Sequence of chain 1.C:
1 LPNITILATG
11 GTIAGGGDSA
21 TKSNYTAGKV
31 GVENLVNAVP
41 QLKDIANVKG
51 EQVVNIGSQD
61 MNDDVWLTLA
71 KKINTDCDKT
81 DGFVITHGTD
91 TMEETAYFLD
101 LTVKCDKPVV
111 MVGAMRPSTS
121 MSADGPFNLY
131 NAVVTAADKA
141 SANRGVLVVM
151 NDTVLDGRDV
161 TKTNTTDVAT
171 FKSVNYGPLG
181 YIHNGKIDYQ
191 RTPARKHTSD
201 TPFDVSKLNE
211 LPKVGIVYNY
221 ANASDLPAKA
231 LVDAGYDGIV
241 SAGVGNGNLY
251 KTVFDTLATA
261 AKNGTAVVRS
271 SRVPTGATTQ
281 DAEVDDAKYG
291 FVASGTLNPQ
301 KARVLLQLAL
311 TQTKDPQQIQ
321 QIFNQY

This protein binds this small molecule.
Small molecule (SMILES): N[C@@H](CC(=O)O)C(=O)O

Sequence of chain 1.A:
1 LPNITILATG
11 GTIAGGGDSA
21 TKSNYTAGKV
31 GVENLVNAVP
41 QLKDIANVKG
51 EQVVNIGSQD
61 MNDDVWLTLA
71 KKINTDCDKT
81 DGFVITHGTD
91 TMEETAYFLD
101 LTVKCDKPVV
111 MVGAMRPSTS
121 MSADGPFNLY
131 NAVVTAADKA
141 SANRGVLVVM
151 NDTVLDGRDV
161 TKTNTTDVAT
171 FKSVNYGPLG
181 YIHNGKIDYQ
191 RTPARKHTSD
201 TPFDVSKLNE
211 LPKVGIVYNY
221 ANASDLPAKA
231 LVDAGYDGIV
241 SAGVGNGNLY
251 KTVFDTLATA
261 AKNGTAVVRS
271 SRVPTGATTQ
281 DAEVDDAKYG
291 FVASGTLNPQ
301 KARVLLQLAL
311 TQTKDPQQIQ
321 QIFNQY

Binding-site contacts:
Ligand atom OD2 contacts residue THR12 of chain 1.C at 2.9 Å (h-bond).
Ligand atom O contacts residue GLY88 of chain 1.C at 3.3 Å.
Ligand atom O contacts residue GLN59 of chain 1.C at 3.6 Å.
Ligand atom N contacts residue GLU283 of chain 1.A at 2.7 Å (salt-bridge).
Ligand atom CA contacts residue ALA27 of chain 1.C at 3.7 Å (hydrophobic).
Ligand atom CA contacts residue GLU283 of chain 1.A at 3.7 Å.
Ligand atom N contacts residue GLN59 of chain 1.C at 3.5 Å (h-bond).
Ligand atom N contacts residue ASN248 of chain 1.A at 3.6 Å (h-bond).
Ligand atom OXT contacts residue THR89 of chain 1.C at 3.3 Å (h-bond).
Ligand atom CB contacts residue THR12 of chain 1.C at 3.5 Å.
Ligand atom OD2 contacts residue TYR25 of chain 1.C at 3.9 Å.
Ligand atom O contacts residue GLY11 of chain 1.C at 3.4 Å.
Ligand atom CA contacts residue THR12 of chain 1.C at 3.7 Å.
Ligand atom C contacts residue ALA27 of chain 1.C at 4.0 Å (hydrophobic).
Ligand atom OXT contacts residue GLN59 of chain 1.C at 3.8 Å.
Ligand atom N contacts residue ASP90 of chain 1.C at 3.3 Å (salt-bridge).
Ligand atom O contacts residue ALA27 of chain 1.C at 3.4 Å.
Ligand atom OD1 contacts residue THR89 of chain 1.C at 2.9 Å (h-bond).
Ligand atom N contacts residue ALA27 of chain 1.C at 4.0 Å.
Ligand atom OD2 contacts residue THR89 of chain 1.C at 2.8 Å (h-bond).
Ligand atom OD2 contacts residue MET115 of chain 1.C at 4.0 Å.
Ligand atom CB contacts residue THR89 of chain 1.C at 3.3 Å.
Ligand atom C contacts residue SER58 of chain 1.C at 3.3 Å.
Ligand atom O contacts residue GLY57 of chain 1.C at 3.3 Å.
Ligand atom OD1 contacts residue THR12 of chain 1.C at 2.8 Å (h-bond).
Ligand atom CG contacts residue THR89 of chain 1.C at 3.0 Å.
Ligand atom OXT contacts residue SER58 of chain 1.C at 2.2 Å (h-bond).
Ligand atom C contacts residue GLN59 of chain 1.C at 3.7 Å.
Ligand atom OD1 contacts residue ALA114 of chain 1.C at 3.6 Å (h-bond).
Ligand atom OD2 contacts residue ALA114 of chain 1.C at 2.8 Å (h-bond).
Ligand atom C contacts residue GLY88 of chain 1.C at 3.4 Å.
Ligand atom C contacts residue THR89 of chain 1.C at 3.9 Å.
Ligand atom OXT contacts residue ASP90 of chain 1.C at 3.3 Å (salt-bridge).
Ligand atom OD1 contacts residue GLY11 of chain 1.C at 3.7 Å.
Ligand atom CG contacts residue THR12 of chain 1.C at 2.9 Å.
Ligand atom OXT contacts residue GLY88 of chain 1.C at 3.1 Å.
Ligand atom CB contacts residue ASP90 of chain 1.C at 3.7 Å.
Ligand atom O contacts residue SER58 of chain 1.C at 2.9 Å (h-bond).
Ligand atom OD1 contacts residue GLY88 of chain 1.C at 3.2 Å.
Ligand atom CG contacts residue ALA114 of chain 1.C at 3.6 Å (hydrophobic).